The protein below binds the small molecule below.
Small molecule (SMILES): CC(=O)N[C@@H]1[C@@H](O)[C@H](O)[C@@H](CO)O[C@H]1O

Binding-site contacts:
Ligand atom O7 contacts residue ASN93 of chain 1.I at 3.9 Å.
Ligand atom C7 contacts residue ASN93 of chain 1.I at 3.7 Å.
Ligand atom C4 contacts residue ASN93 of chain 1.I at 4.3 Å.
Ligand atom N2 contacts residue ASN93 of chain 1.I at 2.8 Å (h-bond).
Ligand atom C2 contacts residue ASN93 of chain 1.I at 2.6 Å.
Ligand atom C5 contacts residue ASN93 of chain 1.I at 3.6 Å.
Ligand atom C3 contacts residue ASN93 of chain 1.I at 3.7 Å.
Ligand atom C1 contacts residue ASN93 of chain 1.I at 1.4 Å.
Ligand atom O5 contacts residue ASN93 of chain 1.I at 2.5 Å (h-bond).

Sequence of chain 1.I:
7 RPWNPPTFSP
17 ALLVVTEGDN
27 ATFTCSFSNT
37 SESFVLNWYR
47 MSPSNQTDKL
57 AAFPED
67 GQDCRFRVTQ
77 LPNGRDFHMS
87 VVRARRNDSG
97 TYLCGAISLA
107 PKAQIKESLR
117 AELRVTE